Binding-site contacts:
Ligand atom C24 contacts residue LEU175 of chain 1.C at 3.2 Å (hydrophobic).
Ligand atom C15 contacts residue LEU175 of chain 1.C at 3.6 Å (hydrophobic).
Ligand atom C3 contacts residue TYR121 of chain 1.C at 3.7 Å (hydrophobic).
Ligand atom C18 contacts residue ALA68 of chain 1.C at 3.5 Å (hydrophobic).
Ligand atom C8 contacts residue GLY125 of chain 1.C at 3.6 Å.
Ligand atom C4 contacts residue GLY125 of chain 1.C at 3.6 Å.
Ligand atom C5 contacts residue MET122 of chain 1.C at 3.1 Å (hydrophobic).
Ligand atom C3 contacts residue PRO123 of chain 1.C at 3.8 Å (hydrophobic).
Ligand atom C21 contacts residue TYR119 of chain 1.C at 3.8 Å (hydrophobic).
Ligand atom C15 contacts residue ALA172 of chain 1.C at 3.6 Å (hydrophobic).
Ligand atom C21 contacts residue ALA68 of chain 1.C at 3.6 Å (hydrophobic).
Ligand atom C21 contacts residue MET122 of chain 1.C at 3.7 Å (hydrophobic).
Ligand atom N22 contacts residue TYR119 of chain 1.C at 3.2 Å.
Ligand atom C21 contacts residue VAL120 of chain 1.C at 3.2 Å (hydrophobic).
Ligand atom C1 contacts residue PRO123 of chain 1.C at 3.4 Å (hydrophobic).
Ligand atom N22 contacts residue LEU175 of chain 1.C at 3.7 Å.
Ligand atom C4 contacts residue MET49 of chain 1.C at 3.7 Å (hydrophobic).
Ligand atom C28 contacts residue LEU175 of chain 1.C at 3.8 Å (hydrophobic).
Ligand atom C12 contacts residue MET49 of chain 1.C at 3.9 Å (hydrophobic).
Ligand atom O19 contacts residue ALA68 of chain 1.C at 3.4 Å.
Ligand atom C13 contacts residue VAL57 of chain 1.C at 3.7 Å (hydrophobic).
Ligand atom C20 contacts residue ALA68 of chain 1.C at 3.4 Å (hydrophobic).
Ligand atom C8 contacts residue MET49 of chain 1.C at 3.6 Å (hydrophobic).
Ligand atom C9 contacts residue GLY125 of chain 1.C at 3.5 Å.
Ligand atom C9 contacts residue MET49 of chain 1.C at 3.6 Å (hydrophobic).
Ligand atom C21 contacts residue LEU175 of chain 1.C at 3.8 Å (hydrophobic).
Ligand atom C5 contacts residue MET49 of chain 1.C at 3.7 Å (hydrophobic).
Ligand atom C3 contacts residue MET122 of chain 1.C at 3.6 Å (hydrophobic).
Ligand atom C29 contacts residue ILE42 of chain 1.C at 3.8 Å (hydrophobic).
Ligand atom N23 contacts residue TYR119 of chain 1.C at 3.9 Å.
Ligand atom C16 contacts residue SER126 of chain 1.C at 3.8 Å.
Ligand atom N22 contacts residue VAL120 of chain 1.C at 3.7 Å.
Ligand atom C12 contacts residue GLY50 of chain 1.C at 3.6 Å.
Ligand atom C4 contacts residue MET122 of chain 1.C at 3.5 Å (hydrophobic).
Ligand atom C20 contacts residue LEU175 of chain 1.C at 3.5 Å (hydrophobic).
Ligand atom N25 contacts residue LEU175 of chain 1.C at 3.5 Å.
Ligand atom O19 contacts residue MET122 of chain 1.C at 3.0 Å (h-bond).
Ligand atom O30 contacts residue ILE42 of chain 1.C at 3.6 Å.
Ligand atom C28 contacts residue TYR119 of chain 1.C at 3.6 Å (hydrophobic).
Ligand atom N23 contacts residue LEU175 of chain 1.C at 3.3 Å.

The protein below binds the small molecule below.
Small molecule (SMILES): C[C@]1(CO)Cc2cc(NC(=O)c3cnn4cccnc34)c(N3CCOCC3)cc2O1

Sequence of chain 1.C:
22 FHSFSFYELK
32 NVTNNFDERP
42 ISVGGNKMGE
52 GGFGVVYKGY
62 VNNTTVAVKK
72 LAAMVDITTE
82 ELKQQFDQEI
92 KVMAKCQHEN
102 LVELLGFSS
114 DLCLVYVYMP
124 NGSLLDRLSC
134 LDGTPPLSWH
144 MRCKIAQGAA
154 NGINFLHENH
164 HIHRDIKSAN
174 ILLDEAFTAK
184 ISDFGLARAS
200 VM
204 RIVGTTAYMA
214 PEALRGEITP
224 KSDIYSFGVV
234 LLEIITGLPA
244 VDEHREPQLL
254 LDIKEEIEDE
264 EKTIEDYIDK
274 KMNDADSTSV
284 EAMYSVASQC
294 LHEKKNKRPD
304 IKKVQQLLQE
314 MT